Binding-site contacts:
Ligand atom C24 contacts residue PHE614 of chain 1.J at 3.6 Å (hydrophobic).
Ligand atom C15 contacts residue SER1084 of chain 1.I at 3.7 Å.
Ligand atom C4 contacts residue LYS621 of chain 1.J at 4.0 Å.
Ligand atom C22 contacts residue ILE1467 of chain 1.J at 3.5 Å (hydrophobic).
Ligand atom O13 contacts residue LEU1462 of chain 1.J at 3.8 Å.
Ligand atom C21 contacts residue LEU619 of chain 1.J at 3.3 Å (hydrophobic).
Ligand atom C17 contacts residue SER1084 of chain 1.I at 3.5 Å.
Ligand atom N12 contacts residue LYS1463 of chain 1.J at 3.9 Å.
Ligand atom O13 contacts residue GLU1041 of chain 1.I at 2.7 Å (salt-bridge).
Ligand atom C13 contacts residue TRP1038 of chain 1.I at 3.7 Å (hydrophobic).
Ligand atom O15 contacts residue SER1084 of chain 1.I at 3.1 Å.
Ligand atom O14 contacts residue TRP1038 of chain 1.I at 3.2 Å (h-bond).
Ligand atom C10 contacts residue VAL1466 of chain 1.J at 3.8 Å (hydrophobic).
Ligand atom C17 contacts residue LEU1088 of chain 1.I at 4.0 Å (hydrophobic).
Ligand atom C2 contacts residue LYS621 of chain 1.J at 3.7 Å.
Ligand atom O15 contacts residue LYS621 of chain 1.J at 3.9 Å.
Ligand atom N12 contacts residue TRP1038 of chain 1.I at 3.6 Å (h-bond).
Ligand atom C14 contacts residue HIS1103 of chain 1.J at 3.2 Å.
Ligand atom C3 contacts residue LYS621 of chain 1.J at 3.7 Å.
Ligand atom C13 contacts residue GLU1041 of chain 1.I at 3.4 Å.
Ligand atom C10 contacts residue VAL1037 of chain 1.I at 4.0 Å (hydrophobic).
Ligand atom C12 contacts residue VAL1037 of chain 1.I at 3.9 Å (hydrophobic).
Ligand atom C5 contacts residue GLY620 of chain 1.J at 3.7 Å.
Ligand atom C23 contacts residue PHE614 of chain 1.J at 3.4 Å (hydrophobic).
Ligand atom O1 contacts residue LYS621 of chain 1.J at 4.0 Å.
Ligand atom C24 contacts residue ALA1438 of chain 1.J at 3.7 Å (hydrophobic).
Ligand atom C24 contacts residue THR1443 of chain 1.J at 3.8 Å.
Ligand atom O4 contacts residue GLY620 of chain 1.J at 3.6 Å.
Ligand atom O13 contacts residue LYS1463 of chain 1.J at 3.2 Å (salt-bridge).
Ligand atom O2 contacts residue ILE1467 of chain 1.J at 3.2 Å (h-bond).
Ligand atom C21 contacts residue PHE614 of chain 1.J at 3.5 Å (hydrophobic).
Ligand atom C18 contacts residue ILE1467 of chain 1.J at 4.0 Å (hydrophobic).
Ligand atom O14 contacts residue VAL1099 of chain 1.J at 3.9 Å.
Ligand atom C14 contacts residue ILE1223 of chain 1.J at 3.6 Å (hydrophobic).
Ligand atom N12 contacts residue GLU1041 of chain 1.I at 4.0 Å.
Ligand atom C19 contacts residue ILE1467 of chain 1.J at 3.3 Å (hydrophobic).
Ligand atom C14 contacts residue VAL1099 of chain 1.J at 3.2 Å (hydrophobic).
Ligand atom C13 contacts residue LYS1463 of chain 1.J at 3.7 Å.
Ligand atom C20 contacts residue ILE1467 of chain 1.J at 3.3 Å (hydrophobic).
Ligand atom O2 contacts residue SER1084 of chain 1.I at 3.6 Å.

Sequence of chain 1.J:
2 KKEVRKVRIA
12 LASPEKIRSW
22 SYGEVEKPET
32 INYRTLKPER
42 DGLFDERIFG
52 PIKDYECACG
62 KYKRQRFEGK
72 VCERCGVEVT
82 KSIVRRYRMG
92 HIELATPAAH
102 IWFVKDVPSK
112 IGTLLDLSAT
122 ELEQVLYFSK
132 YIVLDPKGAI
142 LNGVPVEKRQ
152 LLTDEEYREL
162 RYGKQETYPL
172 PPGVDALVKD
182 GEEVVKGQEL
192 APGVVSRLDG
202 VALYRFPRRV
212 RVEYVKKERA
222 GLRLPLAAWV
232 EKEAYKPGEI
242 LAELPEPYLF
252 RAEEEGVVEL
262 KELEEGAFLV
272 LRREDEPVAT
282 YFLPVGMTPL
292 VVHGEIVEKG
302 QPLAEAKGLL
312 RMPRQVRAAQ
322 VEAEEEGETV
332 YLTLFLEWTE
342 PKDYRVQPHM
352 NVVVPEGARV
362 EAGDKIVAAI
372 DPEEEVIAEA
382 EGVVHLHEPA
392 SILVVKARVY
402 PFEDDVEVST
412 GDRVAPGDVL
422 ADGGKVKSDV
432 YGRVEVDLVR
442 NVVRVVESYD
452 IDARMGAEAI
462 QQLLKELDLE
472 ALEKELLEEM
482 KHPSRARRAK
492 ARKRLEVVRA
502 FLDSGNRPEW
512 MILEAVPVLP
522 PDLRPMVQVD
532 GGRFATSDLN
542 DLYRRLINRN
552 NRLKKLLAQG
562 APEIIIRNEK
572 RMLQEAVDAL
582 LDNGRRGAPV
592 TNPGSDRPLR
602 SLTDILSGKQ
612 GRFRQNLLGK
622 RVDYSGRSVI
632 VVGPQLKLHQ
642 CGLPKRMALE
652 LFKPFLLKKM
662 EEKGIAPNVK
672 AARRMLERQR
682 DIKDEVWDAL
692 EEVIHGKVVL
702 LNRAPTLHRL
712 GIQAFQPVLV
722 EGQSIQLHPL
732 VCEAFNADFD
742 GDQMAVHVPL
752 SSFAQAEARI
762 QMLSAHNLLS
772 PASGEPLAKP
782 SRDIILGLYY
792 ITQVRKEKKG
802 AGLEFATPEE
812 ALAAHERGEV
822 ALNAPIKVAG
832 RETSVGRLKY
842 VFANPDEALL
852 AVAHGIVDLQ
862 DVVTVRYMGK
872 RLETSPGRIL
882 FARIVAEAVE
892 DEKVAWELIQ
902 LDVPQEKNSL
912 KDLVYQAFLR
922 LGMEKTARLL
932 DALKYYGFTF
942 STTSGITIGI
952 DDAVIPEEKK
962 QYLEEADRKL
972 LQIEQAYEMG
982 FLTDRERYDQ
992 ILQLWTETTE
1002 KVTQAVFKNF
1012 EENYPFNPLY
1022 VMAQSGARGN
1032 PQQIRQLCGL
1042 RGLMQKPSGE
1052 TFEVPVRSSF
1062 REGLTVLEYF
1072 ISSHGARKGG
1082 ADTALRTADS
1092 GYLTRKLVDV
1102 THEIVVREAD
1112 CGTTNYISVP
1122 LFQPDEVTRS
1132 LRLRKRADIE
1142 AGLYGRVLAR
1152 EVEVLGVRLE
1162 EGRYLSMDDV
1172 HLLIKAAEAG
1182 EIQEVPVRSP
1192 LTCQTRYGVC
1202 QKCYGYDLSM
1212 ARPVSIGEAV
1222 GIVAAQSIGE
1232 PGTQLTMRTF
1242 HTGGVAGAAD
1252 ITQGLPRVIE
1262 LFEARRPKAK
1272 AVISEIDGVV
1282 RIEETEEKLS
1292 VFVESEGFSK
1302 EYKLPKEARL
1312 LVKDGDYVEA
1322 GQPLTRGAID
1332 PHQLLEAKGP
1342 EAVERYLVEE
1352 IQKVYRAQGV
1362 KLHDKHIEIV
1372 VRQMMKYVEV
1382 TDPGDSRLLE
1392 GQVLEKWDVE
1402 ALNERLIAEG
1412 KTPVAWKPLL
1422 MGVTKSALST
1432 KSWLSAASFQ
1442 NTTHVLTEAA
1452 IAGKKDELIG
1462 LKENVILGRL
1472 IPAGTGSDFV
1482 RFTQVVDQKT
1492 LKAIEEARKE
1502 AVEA

The small molecule below binds the protein below.
Small molecule (SMILES): CCC/C(C)=C/C=C(\C)C(=O)C1C(=O)C=C([C@H](C)CCC/C=N/C(=O)OC)OC1=O

Sequence of chain 1.I:
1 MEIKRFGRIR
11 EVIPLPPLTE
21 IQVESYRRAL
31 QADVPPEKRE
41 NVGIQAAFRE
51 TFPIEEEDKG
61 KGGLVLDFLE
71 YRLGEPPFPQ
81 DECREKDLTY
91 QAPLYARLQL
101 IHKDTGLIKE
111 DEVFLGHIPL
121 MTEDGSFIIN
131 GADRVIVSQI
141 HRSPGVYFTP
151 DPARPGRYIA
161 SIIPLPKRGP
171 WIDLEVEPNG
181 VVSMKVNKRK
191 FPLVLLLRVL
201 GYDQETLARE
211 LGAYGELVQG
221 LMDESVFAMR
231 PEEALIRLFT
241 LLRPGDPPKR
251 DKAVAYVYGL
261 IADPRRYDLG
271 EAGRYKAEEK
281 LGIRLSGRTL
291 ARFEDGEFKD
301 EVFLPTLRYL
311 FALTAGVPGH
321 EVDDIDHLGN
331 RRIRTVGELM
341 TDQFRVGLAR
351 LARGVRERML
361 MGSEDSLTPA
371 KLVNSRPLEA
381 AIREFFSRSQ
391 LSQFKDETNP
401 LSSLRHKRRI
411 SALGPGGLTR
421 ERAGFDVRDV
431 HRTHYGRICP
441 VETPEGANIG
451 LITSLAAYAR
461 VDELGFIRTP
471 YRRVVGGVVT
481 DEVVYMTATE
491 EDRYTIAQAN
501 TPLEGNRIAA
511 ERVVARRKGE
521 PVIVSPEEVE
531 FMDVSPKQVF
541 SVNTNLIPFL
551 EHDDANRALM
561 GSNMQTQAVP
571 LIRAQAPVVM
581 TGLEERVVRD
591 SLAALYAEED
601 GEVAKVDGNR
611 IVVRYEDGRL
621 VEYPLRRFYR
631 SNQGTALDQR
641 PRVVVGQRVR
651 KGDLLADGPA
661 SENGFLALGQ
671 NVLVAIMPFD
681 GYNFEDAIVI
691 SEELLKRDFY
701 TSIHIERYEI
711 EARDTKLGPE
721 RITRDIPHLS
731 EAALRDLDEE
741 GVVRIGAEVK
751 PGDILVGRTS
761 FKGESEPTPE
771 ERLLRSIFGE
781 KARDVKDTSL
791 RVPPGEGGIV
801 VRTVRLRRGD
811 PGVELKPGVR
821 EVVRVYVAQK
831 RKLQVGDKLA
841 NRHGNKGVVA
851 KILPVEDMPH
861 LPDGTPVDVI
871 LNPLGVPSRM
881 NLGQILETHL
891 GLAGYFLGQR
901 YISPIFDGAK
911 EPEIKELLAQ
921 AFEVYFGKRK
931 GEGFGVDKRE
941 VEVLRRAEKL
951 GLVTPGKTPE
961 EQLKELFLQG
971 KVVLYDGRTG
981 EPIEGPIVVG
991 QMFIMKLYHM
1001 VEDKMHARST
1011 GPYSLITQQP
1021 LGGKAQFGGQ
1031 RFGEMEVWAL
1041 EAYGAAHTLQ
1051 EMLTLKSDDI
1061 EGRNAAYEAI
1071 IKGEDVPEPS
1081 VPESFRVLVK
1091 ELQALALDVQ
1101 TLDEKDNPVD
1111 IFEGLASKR